A protein and the small-molecule ligand that binds it are described below.
Small molecule (SMILES): CC(=O)N[C@@H]1[C@@H](O)[C@H](O)[C@@H](CO)O[C@H]1O

Binding-site contacts:
Ligand atom O7 contacts residue HIS112 of chain 1.C at 4.4 Å.
Ligand atom C5 contacts residue ASN115 of chain 1.C at 3.6 Å.
Ligand atom C1 contacts residue ARG148 of chain 1.C at 4.2 Å.
Ligand atom C7 contacts residue ASN115 of chain 1.C at 3.8 Å.
Ligand atom C8 contacts residue ASN115 of chain 1.C at 4.2 Å.
Ligand atom C1 contacts residue ASN115 of chain 1.C at 1.4 Å.
Ligand atom O7 contacts residue GLN111 of chain 1.C at 3.1 Å (h-bond).
Ligand atom O5 contacts residue ASN115 of chain 1.C at 2.3 Å (h-bond).
Ligand atom C7 contacts residue GLN111 of chain 1.C at 3.7 Å.
Ligand atom C2 contacts residue ASN115 of chain 1.C at 2.5 Å.
Ligand atom C4 contacts residue ASN115 of chain 1.C at 4.2 Å.
Ligand atom O7 contacts residue ASP108 of chain 1.C at 4.2 Å.
Ligand atom C3 contacts residue ASN115 of chain 1.C at 3.8 Å.
Ligand atom O5 contacts residue ARG148 of chain 1.C at 4.1 Å.
Ligand atom C5 contacts residue ARG148 of chain 1.C at 4.1 Å.
Ligand atom N2 contacts residue GLN111 of chain 1.C at 3.7 Å.
Ligand atom N2 contacts residue ASN115 of chain 1.C at 3.0 Å (h-bond).

Sequence of chain 1.C:
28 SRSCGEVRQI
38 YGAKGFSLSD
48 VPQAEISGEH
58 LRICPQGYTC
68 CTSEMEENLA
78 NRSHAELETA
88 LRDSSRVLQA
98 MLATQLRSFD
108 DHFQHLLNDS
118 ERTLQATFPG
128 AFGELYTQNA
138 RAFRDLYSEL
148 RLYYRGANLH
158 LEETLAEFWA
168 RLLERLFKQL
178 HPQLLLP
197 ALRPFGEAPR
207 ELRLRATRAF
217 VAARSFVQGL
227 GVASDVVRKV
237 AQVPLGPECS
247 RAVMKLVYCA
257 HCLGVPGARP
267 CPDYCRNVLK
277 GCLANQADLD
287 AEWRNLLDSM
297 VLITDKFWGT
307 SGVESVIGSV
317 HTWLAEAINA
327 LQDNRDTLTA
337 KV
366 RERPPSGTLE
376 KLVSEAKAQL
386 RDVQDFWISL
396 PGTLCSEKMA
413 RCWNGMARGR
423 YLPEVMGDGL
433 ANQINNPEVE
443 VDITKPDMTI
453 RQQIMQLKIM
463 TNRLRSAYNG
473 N